Sequence of chain 1.B:
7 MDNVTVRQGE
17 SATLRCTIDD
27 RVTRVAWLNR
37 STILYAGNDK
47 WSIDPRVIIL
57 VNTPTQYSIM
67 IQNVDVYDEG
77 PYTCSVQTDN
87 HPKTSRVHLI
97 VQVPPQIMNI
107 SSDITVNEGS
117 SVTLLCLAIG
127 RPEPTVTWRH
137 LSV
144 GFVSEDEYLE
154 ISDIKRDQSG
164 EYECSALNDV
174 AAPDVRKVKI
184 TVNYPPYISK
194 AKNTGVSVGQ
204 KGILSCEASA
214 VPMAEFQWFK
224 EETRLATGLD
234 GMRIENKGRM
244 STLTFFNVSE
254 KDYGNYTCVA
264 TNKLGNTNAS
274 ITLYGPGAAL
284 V

This protein binds this small molecule.
Small molecule (SMILES): CC(=O)N[C@@H]1[C@@H](O)[C@H](O)[C@@H](CO)O[C@H]1O

Binding-site contacts:
Ligand atom O5 contacts residue SER273 of chain 1.B at 4.5 Å.
Ligand atom C4 contacts residue ASN258 of chain 1.B at 4.2 Å.
Ligand atom C1 contacts residue ASN258 of chain 1.B at 1.4 Å.
Ligand atom C6 contacts residue SER273 of chain 1.B at 4.3 Å.
Ligand atom O7 contacts residue ASN258 of chain 1.B at 3.2 Å (h-bond).
Ligand atom C5 contacts residue ASN258 of chain 1.B at 3.7 Å.
Ligand atom C5 contacts residue THR275 of chain 1.B at 4.1 Å.
Ligand atom C6 contacts residue THR275 of chain 1.B at 3.9 Å.
Ligand atom C7 contacts residue ASN258 of chain 1.B at 3.3 Å.
Ligand atom C3 contacts residue ASN258 of chain 1.B at 3.7 Å.
Ligand atom O7 contacts residue SER273 of chain 1.B at 3.4 Å (h-bond).
Ligand atom O5 contacts residue THR275 of chain 1.B at 3.5 Å (h-bond).
Ligand atom C2 contacts residue ASN258 of chain 1.B at 2.5 Å.
Ligand atom N2 contacts residue ASN258 of chain 1.B at 3.0 Å (h-bond).
Ligand atom O6 contacts residue SER273 of chain 1.B at 3.4 Å (h-bond).
Ligand atom O5 contacts residue ASN258 of chain 1.B at 2.3 Å (h-bond).